This small molecule binds to this protein.
Small molecule (SMILES): O=C(CCCC1CCCCC1)N(CCO)C[C@H](O)[C@@H](O)[C@H](O)[C@H](O)CO

Sequence of chain 3.A:
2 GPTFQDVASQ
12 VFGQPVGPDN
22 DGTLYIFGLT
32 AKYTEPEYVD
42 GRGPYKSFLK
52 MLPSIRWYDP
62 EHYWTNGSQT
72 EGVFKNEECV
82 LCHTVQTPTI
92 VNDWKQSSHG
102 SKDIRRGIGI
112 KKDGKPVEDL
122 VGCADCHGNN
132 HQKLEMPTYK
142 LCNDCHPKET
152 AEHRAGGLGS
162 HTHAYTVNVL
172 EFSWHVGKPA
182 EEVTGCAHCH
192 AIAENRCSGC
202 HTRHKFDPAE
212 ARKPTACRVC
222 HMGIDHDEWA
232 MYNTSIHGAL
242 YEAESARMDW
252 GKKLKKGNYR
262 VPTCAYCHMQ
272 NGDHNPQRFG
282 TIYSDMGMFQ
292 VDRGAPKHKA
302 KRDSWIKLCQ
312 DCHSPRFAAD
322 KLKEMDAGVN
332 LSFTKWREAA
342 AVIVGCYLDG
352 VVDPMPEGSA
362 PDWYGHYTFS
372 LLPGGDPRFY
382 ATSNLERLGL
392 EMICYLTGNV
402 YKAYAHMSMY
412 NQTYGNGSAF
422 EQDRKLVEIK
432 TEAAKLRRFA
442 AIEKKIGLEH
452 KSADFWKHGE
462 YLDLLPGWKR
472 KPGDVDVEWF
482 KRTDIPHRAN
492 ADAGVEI

Binding-site contacts:
Ligand atom CAK contacts residue HG11 of chain 1.I at 4.0 Å.
Ligand atom CAP contacts residue HG11 of chain 1.I at 3.9 Å.
Ligand atom OAB contacts residue LEU373 of chain 1.A at 3.5 Å.
Ligand atom CAQ contacts residue VAL12 of chain 3.A at 3.9 Å (hydrophobic).
Ligand atom CAN contacts residue VAL12 of chain 3.A at 3.8 Å (hydrophobic).
Ligand atom CAN contacts residue LEU373 of chain 1.A at 4.4 Å (hydrophobic).
Ligand atom CAJ contacts residue PHE13 of chain 3.A at 3.7 Å (hydrophobic).
Ligand atom CAO contacts residue VAL12 of chain 3.A at 4.3 Å (hydrophobic).
Ligand atom CAP contacts residue VAL8 of chain 3.A at 3.3 Å (hydrophobic).
Ligand atom CAK contacts residue VAL8 of chain 3.A at 4.4 Å (hydrophobic).
Ligand atom CAH contacts residue TYR348 of chain 1.A at 4.5 Å (hydrophobic).
Ligand atom OAB contacts residue TYR348 of chain 1.A at 4.0 Å.
Ligand atom CAO contacts residue PRO374 of chain 1.A at 4.2 Å (hydrophobic).
Ligand atom CAU contacts residue VAL8 of chain 3.A at 4.4 Å (hydrophobic).
Ligand atom NAZ contacts residue LEU373 of chain 1.A at 4.4 Å.
Ligand atom CAO contacts residue PHE13 of chain 3.A at 4.4 Å (hydrophobic).
Ligand atom CAQ contacts residue VAL8 of chain 3.A at 4.1 Å (hydrophobic).
Ligand atom CAH contacts residue LEU373 of chain 1.A at 4.0 Å (hydrophobic).
Ligand atom CAL contacts residue VAL12 of chain 3.A at 4.5 Å (hydrophobic).
Ligand atom CAJ contacts residue LEU30 of chain 3.A at 4.4 Å (hydrophobic).
Ligand atom CAI contacts residue PHE5 of chain 3.A at 3.5 Å (hydrophobic).
Ligand atom CAN contacts residue PRO374 of chain 1.A at 4.4 Å (hydrophobic).
Ligand atom CAI contacts residue ALA9 of chain 3.A at 4.2 Å (hydrophobic).
Ligand atom CAJ contacts residue ALA9 of chain 3.A at 4.2 Å (hydrophobic).
Ligand atom CAP contacts residue ALA9 of chain 3.A at 4.0 Å (hydrophobic).
Ligand atom CAU contacts residue VAL345 of chain 1.A at 4.0 Å (hydrophobic).
Ligand atom OAA contacts residue LEU349 of chain 1.A at 3.8 Å.
Ligand atom CAK contacts residue PHE5 of chain 3.A at 3.3 Å (hydrophobic).
Ligand atom CAL contacts residue VAL345 of chain 1.A at 4.5 Å (hydrophobic).
Ligand atom CAK contacts residue ALA9 of chain 3.A at 4.2 Å (hydrophobic).
Ligand atom CAL contacts residue LEU373 of chain 1.A at 3.7 Å (hydrophobic).

Sequence of chain 1.A:
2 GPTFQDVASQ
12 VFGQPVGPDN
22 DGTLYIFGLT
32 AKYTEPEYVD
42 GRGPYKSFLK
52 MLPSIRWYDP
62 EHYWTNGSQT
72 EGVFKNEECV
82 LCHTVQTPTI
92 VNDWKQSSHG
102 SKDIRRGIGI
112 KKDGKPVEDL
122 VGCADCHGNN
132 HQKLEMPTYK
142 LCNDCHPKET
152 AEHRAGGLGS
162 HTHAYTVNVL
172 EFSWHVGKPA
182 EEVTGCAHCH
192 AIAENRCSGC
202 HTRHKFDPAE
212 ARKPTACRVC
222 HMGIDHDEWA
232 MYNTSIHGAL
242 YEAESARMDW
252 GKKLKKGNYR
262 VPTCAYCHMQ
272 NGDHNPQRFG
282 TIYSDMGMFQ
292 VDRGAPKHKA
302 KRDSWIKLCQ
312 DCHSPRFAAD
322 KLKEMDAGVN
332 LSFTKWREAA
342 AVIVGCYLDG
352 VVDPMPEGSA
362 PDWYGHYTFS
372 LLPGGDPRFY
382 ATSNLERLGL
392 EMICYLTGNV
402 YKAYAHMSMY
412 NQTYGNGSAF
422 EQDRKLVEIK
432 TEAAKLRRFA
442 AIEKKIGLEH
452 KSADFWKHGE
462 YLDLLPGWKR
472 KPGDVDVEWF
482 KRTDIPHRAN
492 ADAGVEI